Binding-site contacts:
Ligand atom C2 contacts residue GLN279 of chain 1.B at 3.6 Å.
Ligand atom O31 contacts residue ALA217 of chain 1.B at 3.3 Å (h-bond).
Ligand atom O44 contacts residue SER277 of chain 1.B at 2.6 Å (h-bond).
Ligand atom O31 contacts residue LEU216 of chain 1.B at 3.8 Å.
Ligand atom O19 contacts residue ARG242 of chain 1.B at 2.7 Å (salt-bridge).
Ligand atom C16 contacts residue SER277 of chain 1.B at 3.7 Å.
Ligand atom C5 contacts residue ALA278 of chain 1.B at 3.8 Å (hydrophobic).
Ligand atom N39 contacts residue PHE240 of chain 1.B at 3.4 Å.
Ligand atom N33 contacts residue LEU216 of chain 1.B at 3.7 Å.
Ligand atom C37 contacts residue ARG242 of chain 1.B at 3.4 Å.
Ligand atom O23 contacts residue ALA343 of chain 1.B at 2.9 Å (h-bond).
Ligand atom N35 contacts residue ARG242 of chain 1.B at 3.5 Å (salt-bridge).
Ligand atom O4' contacts residue ALA340 of chain 1.B at 3.4 Å.
Ligand atom O23 contacts residue ILE341 of chain 1.B at 2.8 Å (h-bond).
Ligand atom C38 contacts residue ARG242 of chain 1.B at 3.5 Å.
Ligand atom O44 contacts residue TYR304 of chain 1.B at 3.5 Å.
Ligand atom C16 contacts residue ILE341 of chain 1.B at 3.2 Å (hydrophobic).
Ligand atom O44 contacts residue PRO342 of chain 1.B at 3.8 Å.
Ligand atom O23 contacts residue PRO342 of chain 1.B at 3.2 Å.
Ligand atom O20 contacts residue ILE341 of chain 1.B at 3.3 Å (h-bond).
Ligand atom N64 contacts residue ARG242 of chain 1.B at 3.7 Å.
Ligand atom N42 contacts residue LEU216 of chain 1.B at 3.5 Å.
Ligand atom C34 contacts residue PHE139 of chain 1.B at 3.6 Å (hydrophobic).
Ligand atom N7 contacts residue TYR304 of chain 1.B at 2.9 Å (h-bond).
Ligand atom C8 contacts residue TYR304 of chain 1.B at 3.6 Å (hydrophobic).
Ligand atom P18 contacts residue SER277 of chain 1.B at 3.8 Å.
Ligand atom C2 contacts residue ALA278 of chain 1.B at 3.7 Å (hydrophobic).
Ligand atom N1 contacts residue ALA278 of chain 1.B at 3.5 Å.
Ligand atom O20 contacts residue PRO342 of chain 1.B at 3.6 Å.
Ligand atom C6 contacts residue ALA278 of chain 1.B at 3.5 Å (hydrophobic).
Ligand atom C40 contacts residue PHE240 of chain 1.B at 3.4 Å (hydrophobic).
Ligand atom C24 contacts residue ALA217 of chain 1.B at 3.0 Å (hydrophobic).
Ligand atom N39 contacts residue ARG242 of chain 1.B at 3.6 Å.
Ligand atom N35 contacts residue PHE139 of chain 1.B at 3.5 Å.
Ligand atom C40 contacts residue ARG242 of chain 1.B at 3.7 Å.
Ligand atom O23 contacts residue ILE219 of chain 1.B at 3.8 Å.
Ligand atom C25 contacts residue ALA217 of chain 1.B at 3.1 Å (hydrophobic).
Ligand atom C36 contacts residue LEU216 of chain 1.B at 3.4 Å (hydrophobic).
Ligand atom N1 contacts residue GLN279 of chain 1.B at 3.8 Å.
Ligand atom C22 contacts residue ILE341 of chain 1.B at 3.5 Å (hydrophobic).

The small molecule below binds the protein below.
Small molecule (SMILES): Nc1ncnc2c1ncn2[C@@H]1O[C@@H]2COP(=O)(O)O[C@@H]3[C@H](O)[C@@H](COP(=O)(O)O[C@H]2[C@H]1O)O[C@H]3n1cnc2c(N)ncnc21

Sequence of chain 1.B:
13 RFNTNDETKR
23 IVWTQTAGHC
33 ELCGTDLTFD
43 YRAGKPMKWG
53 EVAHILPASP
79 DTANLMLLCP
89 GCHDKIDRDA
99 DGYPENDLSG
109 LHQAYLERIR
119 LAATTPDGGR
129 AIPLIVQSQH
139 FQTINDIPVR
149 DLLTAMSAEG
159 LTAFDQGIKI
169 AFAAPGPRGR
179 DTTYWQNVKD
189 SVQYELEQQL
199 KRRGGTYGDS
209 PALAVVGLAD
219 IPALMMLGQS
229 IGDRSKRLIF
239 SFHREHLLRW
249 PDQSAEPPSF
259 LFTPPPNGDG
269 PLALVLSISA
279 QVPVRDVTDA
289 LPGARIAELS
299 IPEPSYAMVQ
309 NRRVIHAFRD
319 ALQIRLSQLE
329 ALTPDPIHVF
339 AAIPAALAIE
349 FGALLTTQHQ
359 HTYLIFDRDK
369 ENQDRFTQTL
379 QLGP